This small molecule binds to this protein.
Small molecule (SMILES): N[C@@H](CS)C(=O)O

Sequence of chain 1.B:
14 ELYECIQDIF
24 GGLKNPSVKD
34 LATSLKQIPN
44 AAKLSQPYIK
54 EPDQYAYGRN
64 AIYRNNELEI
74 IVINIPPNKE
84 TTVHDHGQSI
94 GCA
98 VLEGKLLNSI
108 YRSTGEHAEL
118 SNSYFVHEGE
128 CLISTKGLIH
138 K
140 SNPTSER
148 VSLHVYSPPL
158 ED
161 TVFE

Binding-site contacts:
Ligand atom CB contacts residue FE1 of chain 1.E at 3.2 Å.
Ligand atom OXT contacts residue HIS151 of chain 1.B at 4.3 Å.
Ligand atom C contacts residue TYR60 of chain 1.B at 3.0 Å (hydrophobic).
Ligand atom CB contacts residue TYR60 of chain 1.B at 4.1 Å (hydrophobic).
Ligand atom CB contacts residue HIS87 of chain 1.B at 3.9 Å.
Ligand atom CB contacts residue HIS151 of chain 1.B at 3.8 Å.
Ligand atom SG contacts residue MSE139 of chain 1.B at 3.3 Å (h-bond).
Ligand atom C contacts residue FE1 of chain 1.E at 4.3 Å.
Ligand atom SG contacts residue HIS137 of chain 1.B at 3.0 Å.
Ligand atom SG contacts residue HIS89 of chain 1.B at 4.3 Å.
Ligand atom N contacts residue HIS137 of chain 1.B at 4.2 Å.
Ligand atom SG contacts residue TYR153 of chain 1.B at 3.6 Å.
Ligand atom N contacts residue HIS89 of chain 1.B at 3.7 Å.
Ligand atom CA contacts residue TYR60 of chain 1.B at 3.3 Å (hydrophobic).
Ligand atom OXT contacts residue ARG62 of chain 1.B at 3.8 Å.
Ligand atom CA contacts residue FE1 of chain 1.E at 3.2 Å.
Ligand atom CB contacts residue TYR153 of chain 1.B at 3.3 Å (hydrophobic).
Ligand atom CA contacts residue HIS87 of chain 1.B at 3.5 Å.
Ligand atom SG contacts residue HIS151 of chain 1.B at 3.9 Å.
Ligand atom CA contacts residue TYR153 of chain 1.B at 3.2 Å (hydrophobic).
Ligand atom N contacts residue FE1 of chain 1.E at 2.2 Å.
Ligand atom N contacts residue TYR153 of chain 1.B at 3.0 Å (h-bond).
Ligand atom C contacts residue MSE160 of chain 1.B at 4.1 Å.
Ligand atom CA contacts residue MSE160 of chain 1.B at 4.0 Å.
Ligand atom N contacts residue MSE160 of chain 1.B at 3.3 Å (h-bond).
Ligand atom O contacts residue TYR153 of chain 1.B at 4.1 Å.
Ligand atom O contacts residue MSE160 of chain 1.B at 3.9 Å.
Ligand atom N contacts residue HIS87 of chain 1.B at 2.4 Å (h-bond).
Ligand atom C contacts residue ARG62 of chain 1.B at 3.6 Å.
Ligand atom CB contacts residue MSE139 of chain 1.B at 4.2 Å.
Ligand atom CB contacts residue THR84 of chain 1.B at 4.2 Å.
Ligand atom C contacts residue TYR153 of chain 1.B at 3.0 Å (hydrophobic).
Ligand atom SG contacts residue FE1 of chain 1.E at 2.1 Å.
Ligand atom O contacts residue ARG62 of chain 1.B at 2.6 Å (salt-bridge).
Ligand atom OXT contacts residue FE1 of chain 1.E at 4.3 Å.
Ligand atom OXT contacts residue TYR60 of chain 1.B at 4.2 Å.
Ligand atom SG contacts residue HIS87 of chain 1.B at 3.2 Å.
Ligand atom OXT contacts residue TYR153 of chain 1.B at 2.1 Å (h-bond).
Ligand atom O contacts residue TYR60 of chain 1.B at 2.2 Å (h-bond).
Ligand atom O contacts residue ILE76 of chain 1.B at 4.2 Å.